The small molecule below binds the protein below.
Small molecule (SMILES): CC/C(C)=C1\OC(=O)[C@H](C)[C@H](O)[C@H](Cc2cccnc2)NC(=O)[C@@H](NC(=O)c2ncccc2O)[C@@H](C)OC1=O

Sequence of chain 1.A:
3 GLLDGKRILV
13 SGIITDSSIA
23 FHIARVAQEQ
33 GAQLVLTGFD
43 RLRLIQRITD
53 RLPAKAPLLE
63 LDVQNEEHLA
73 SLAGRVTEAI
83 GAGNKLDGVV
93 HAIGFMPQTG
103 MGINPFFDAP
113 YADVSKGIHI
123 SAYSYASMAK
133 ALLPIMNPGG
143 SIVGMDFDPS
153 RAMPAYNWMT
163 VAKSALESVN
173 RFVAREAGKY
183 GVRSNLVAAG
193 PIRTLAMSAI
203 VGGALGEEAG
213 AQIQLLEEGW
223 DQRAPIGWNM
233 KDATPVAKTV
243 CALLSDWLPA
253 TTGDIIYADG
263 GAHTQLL

Binding-site contacts:
Ligand atom CBK contacts residue PHE149 of chain 1.A at 3.8 Å (hydrophobic).
Ligand atom CAS contacts residue PHE149 of chain 1.A at 3.5 Å (hydrophobic).
Ligand atom CAM contacts residue MET147 of chain 1.A at 3.8 Å (hydrophobic).
Ligand atom CAQ contacts residue ASP148 of chain 1.A at 3.3 Å.
Ligand atom NAT contacts residue ASP148 of chain 1.A at 3.3 Å (salt-bridge).
Ligand atom CAB contacts residue MET103 of chain 1.A at 3.8 Å (hydrophobic).
Ligand atom CAP contacts residue ILE95 of chain 1.A at 3.7 Å (hydrophobic).
Ligand atom OAJ contacts residue ILE194 of chain 1.A at 3.1 Å (h-bond).
Ligand atom CAL contacts residue GLY96 of chain 1.A at 3.9 Å.
Ligand atom CAS contacts residue GLY192 of chain 1.A at 3.5 Å.
Ligand atom OAJ contacts residue PRO193 of chain 1.A at 3.3 Å.
Ligand atom CAD contacts residue PHE149 of chain 1.A at 3.8 Å (hydrophobic).
Ligand atom CAA contacts residue TYR158 of chain 1.A at 3.7 Å (hydrophobic).
Ligand atom CBL contacts residue PHE149 of chain 1.A at 3.7 Å (hydrophobic).
Ligand atom CAL contacts residue MET147 of chain 1.A at 3.6 Å (hydrophobic).
Ligand atom O contacts residue TYR158 of chain 1.A at 2.6 Å (h-bond).
Ligand atom OAE contacts residue MET103 of chain 1.A at 3.6 Å.
Ligand atom OAI contacts residue GLY96 of chain 1.A at 3.6 Å.
Ligand atom CAA contacts residue ALA157 of chain 1.A at 3.7 Å (hydrophobic).
Ligand atom CBA contacts residue MET103 of chain 1.A at 3.8 Å (hydrophobic).
Ligand atom CBG contacts residue GLY96 of chain 1.A at 3.6 Å.
Ligand atom CAK contacts residue ILE21 of chain 1.A at 3.4 Å (hydrophobic).
Ligand atom CAP contacts residue MET147 of chain 1.A at 3.7 Å (hydrophobic).
Ligand atom OAH contacts residue MET199 of chain 1.A at 3.3 Å.
Ligand atom OAI contacts residue LYS165 of chain 1.A at 2.8 Å (salt-bridge).
Ligand atom CBG contacts residue LYS165 of chain 1.A at 3.6 Å.
Ligand atom OAI contacts residue MET161 of chain 1.A at 3.7 Å.
Ligand atom CAP contacts residue LYS165 of chain 1.A at 3.6 Å.
Ligand atom CBJ contacts residue TYR158 of chain 1.A at 3.8 Å (hydrophobic).
Ligand atom OAJ contacts residue MET199 of chain 1.A at 3.6 Å.
Ligand atom CAL contacts residue ALA94 of chain 1.A at 3.4 Å (hydrophobic).
Ligand atom C contacts residue TYR158 of chain 1.A at 3.7 Å (hydrophobic).
Ligand atom CAO contacts residue ILE21 of chain 1.A at 3.7 Å (hydrophobic).
Ligand atom OAX contacts residue TYR158 of chain 1.A at 3.5 Å.
Ligand atom CAL contacts residue ILE95 of chain 1.A at 3.5 Å (hydrophobic).
Ligand atom CAQ contacts residue PHE149 of chain 1.A at 3.6 Å (hydrophobic).
Ligand atom CAP contacts residue GLY96 of chain 1.A at 3.7 Å.
Ligand atom CG2 contacts residue MET103 of chain 1.A at 3.8 Å (hydrophobic).
Ligand atom CG2 contacts residue MET161 of chain 1.A at 3.6 Å (hydrophobic).
Ligand atom CAN contacts residue ALA94 of chain 1.A at 3.5 Å (hydrophobic).